Sequence of chain 2.H:
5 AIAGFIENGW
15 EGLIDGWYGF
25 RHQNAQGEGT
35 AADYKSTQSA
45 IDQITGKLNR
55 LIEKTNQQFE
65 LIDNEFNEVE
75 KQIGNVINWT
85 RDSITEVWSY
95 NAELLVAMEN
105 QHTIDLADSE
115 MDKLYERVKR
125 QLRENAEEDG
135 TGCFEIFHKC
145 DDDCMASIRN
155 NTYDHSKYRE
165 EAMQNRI

Sequence of chain 2.G:
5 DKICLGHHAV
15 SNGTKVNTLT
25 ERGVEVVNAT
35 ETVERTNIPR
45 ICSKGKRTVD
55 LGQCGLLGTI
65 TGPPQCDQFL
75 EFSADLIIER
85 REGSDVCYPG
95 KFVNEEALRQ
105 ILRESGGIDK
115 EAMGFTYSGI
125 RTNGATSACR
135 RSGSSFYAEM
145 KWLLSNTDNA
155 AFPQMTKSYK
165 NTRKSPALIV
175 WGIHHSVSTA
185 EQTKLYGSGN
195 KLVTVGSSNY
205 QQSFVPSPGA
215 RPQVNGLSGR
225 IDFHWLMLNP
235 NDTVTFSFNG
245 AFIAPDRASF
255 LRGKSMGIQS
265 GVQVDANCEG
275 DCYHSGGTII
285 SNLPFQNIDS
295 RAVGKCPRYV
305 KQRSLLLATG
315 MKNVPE

Sequence of chain 1.I:
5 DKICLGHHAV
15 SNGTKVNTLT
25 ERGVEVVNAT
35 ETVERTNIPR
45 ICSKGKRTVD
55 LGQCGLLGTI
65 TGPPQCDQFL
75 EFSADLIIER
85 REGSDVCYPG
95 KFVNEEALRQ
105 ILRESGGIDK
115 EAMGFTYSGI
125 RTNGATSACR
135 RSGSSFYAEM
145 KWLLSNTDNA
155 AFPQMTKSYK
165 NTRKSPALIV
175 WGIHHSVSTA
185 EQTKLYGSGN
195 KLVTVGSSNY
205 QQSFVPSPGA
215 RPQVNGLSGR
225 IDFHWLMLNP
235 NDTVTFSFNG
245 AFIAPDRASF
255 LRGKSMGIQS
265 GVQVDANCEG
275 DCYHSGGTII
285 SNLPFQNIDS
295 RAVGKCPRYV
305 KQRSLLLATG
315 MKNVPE

Binding-site contacts:
Ligand atom C5 contacts residue ASN82 of chain 2.H at 3.6 Å.
Ligand atom O5 contacts residue ASN82 of chain 2.H at 2.3 Å (h-bond).
Ligand atom C7 contacts residue ASN79 of chain 2.H at 3.2 Å.
Ligand atom C8 contacts residue GLU72 of chain 2.H at 3.9 Å.
Ligand atom C2 contacts residue ASN82 of chain 2.H at 2.5 Å.
Ligand atom N2 contacts residue GLU72 of chain 2.H at 4.1 Å.
Ligand atom O7 contacts residue ASN82 of chain 2.H at 4.3 Å.
Ligand atom O7 contacts residue GLU108 of chain 1.I at 3.6 Å.
Ligand atom N2 contacts residue ASN79 of chain 2.H at 4.2 Å.
Ligand atom C8 contacts residue ASN79 of chain 2.H at 2.9 Å.
Ligand atom C7 contacts residue ASN82 of chain 2.H at 3.9 Å.
Ligand atom C1 contacts residue ASN82 of chain 2.H at 1.5 Å.
Ligand atom O7 contacts residue ASN79 of chain 2.H at 3.2 Å (h-bond).
Ligand atom O3 contacts residue GLU72 of chain 2.H at 4.0 Å.
Ligand atom C4 contacts residue ASN82 of chain 2.H at 4.2 Å.
Ligand atom C8 contacts residue GLY78 of chain 2.H at 4.5 Å.
Ligand atom N2 contacts residue ASN82 of chain 2.H at 3.1 Å (h-bond).
Ligand atom C3 contacts residue ASN82 of chain 2.H at 3.9 Å.
Ligand atom O6 contacts residue ARG295 of chain 2.G at 4.0 Å.
Ligand atom C8 contacts residue LYS75 of chain 2.H at 3.8 Å.
Ligand atom C7 contacts residue GLU72 of chain 2.H at 4.3 Å.

The small molecule below binds the protein below.
Small molecule (SMILES): CC(=O)N[C@@H]1[C@@H](O)[C@H](O)[C@@H](CO)O[C@H]1O